The protein below binds the small molecule below.
Small molecule (SMILES): CC(=O)N[C@H]1[C@H](O[C@H]2[C@H](O)[C@@H](NC(C)=O)CO[C@@H]2CO)O[C@H](CO)[C@@H](O[C@@H]2O[C@H](CO[C@H]3O[C@H](CO)[C@@H](O)[C@H](O)[C@@H]3O)[C@@H](O)[C@H](O)[C@@H]2O)[C@@H]1O

Binding-site contacts:
Ligand atom C1 contacts residue ASN193 of chain 1.F at 3.4 Å.
Ligand atom C7 contacts residue VAL200 of chain 1.F at 4.3 Å (hydrophobic).
Ligand atom C2 contacts residue ASN190 of chain 1.F at 2.4 Å.
Ligand atom O7 contacts residue VAL200 of chain 1.F at 3.3 Å (h-bond).
Ligand atom C5 contacts residue ASN190 of chain 1.F at 3.6 Å.
Ligand atom C8 contacts residue ALA199 of chain 1.F at 4.0 Å (hydrophobic).
Ligand atom C6 contacts residue GLN205 of chain 1.F at 4.3 Å.
Ligand atom C2 contacts residue GLN202 of chain 1.F at 4.1 Å.
Ligand atom C1 contacts residue ASN190 of chain 1.F at 1.4 Å.
Ligand atom C7 contacts residue ALA199 of chain 1.F at 4.3 Å (hydrophobic).
Ligand atom N2 contacts residue ASN190 of chain 1.F at 2.9 Å (h-bond).
Ligand atom N2 contacts residue SER192 of chain 1.F at 4.3 Å.
Ligand atom C7 contacts residue ASN190 of chain 1.F at 3.4 Å.
Ligand atom O7 contacts residue GLN202 of chain 1.F at 3.0 Å (h-bond).
Ligand atom C2 contacts residue GLN205 of chain 1.F at 4.4 Å.
Ligand atom C8 contacts residue ASN190 of chain 1.F at 4.3 Å.
Ligand atom O7 contacts residue ASN190 of chain 1.F at 3.5 Å (h-bond).
Ligand atom C3 contacts residue GLN202 of chain 1.F at 4.1 Å.
Ligand atom C3 contacts residue ASN190 of chain 1.F at 3.8 Å.
Ligand atom C1 contacts residue SER192 of chain 1.F at 4.3 Å.
Ligand atom C6 contacts residue ASN193 of chain 1.F at 3.6 Å.
Ligand atom O5 contacts residue ASN193 of chain 1.F at 3.0 Å (h-bond).
Ligand atom O5 contacts residue ASN190 of chain 1.F at 2.3 Å (h-bond).
Ligand atom C5 contacts residue ASN193 of chain 1.F at 3.4 Å.
Ligand atom O6 contacts residue LEU197 of chain 1.F at 4.0 Å.
Ligand atom C8 contacts residue VAL200 of chain 1.F at 4.5 Å (hydrophobic).
Ligand atom C4 contacts residue ASN190 of chain 1.F at 4.2 Å.
Ligand atom O6 contacts residue GLN205 of chain 1.F at 3.0 Å (h-bond).
Ligand atom N2 contacts residue GLN202 of chain 1.F at 3.7 Å.
Ligand atom O3 contacts residue GLN205 of chain 1.F at 4.5 Å.
Ligand atom O5 contacts residue LEU197 of chain 1.F at 4.3 Å.
Ligand atom O6 contacts residue ASN193 of chain 1.F at 4.4 Å.
Ligand atom C7 contacts residue GLN202 of chain 1.F at 3.2 Å.
Ligand atom O3 contacts residue GLN202 of chain 1.F at 3.0 Å (h-bond).
Ligand atom O7 contacts residue ALA199 of chain 1.F at 3.7 Å.
Ligand atom C8 contacts residue GLN202 of chain 1.F at 3.7 Å.

Sequence of chain 1.F:
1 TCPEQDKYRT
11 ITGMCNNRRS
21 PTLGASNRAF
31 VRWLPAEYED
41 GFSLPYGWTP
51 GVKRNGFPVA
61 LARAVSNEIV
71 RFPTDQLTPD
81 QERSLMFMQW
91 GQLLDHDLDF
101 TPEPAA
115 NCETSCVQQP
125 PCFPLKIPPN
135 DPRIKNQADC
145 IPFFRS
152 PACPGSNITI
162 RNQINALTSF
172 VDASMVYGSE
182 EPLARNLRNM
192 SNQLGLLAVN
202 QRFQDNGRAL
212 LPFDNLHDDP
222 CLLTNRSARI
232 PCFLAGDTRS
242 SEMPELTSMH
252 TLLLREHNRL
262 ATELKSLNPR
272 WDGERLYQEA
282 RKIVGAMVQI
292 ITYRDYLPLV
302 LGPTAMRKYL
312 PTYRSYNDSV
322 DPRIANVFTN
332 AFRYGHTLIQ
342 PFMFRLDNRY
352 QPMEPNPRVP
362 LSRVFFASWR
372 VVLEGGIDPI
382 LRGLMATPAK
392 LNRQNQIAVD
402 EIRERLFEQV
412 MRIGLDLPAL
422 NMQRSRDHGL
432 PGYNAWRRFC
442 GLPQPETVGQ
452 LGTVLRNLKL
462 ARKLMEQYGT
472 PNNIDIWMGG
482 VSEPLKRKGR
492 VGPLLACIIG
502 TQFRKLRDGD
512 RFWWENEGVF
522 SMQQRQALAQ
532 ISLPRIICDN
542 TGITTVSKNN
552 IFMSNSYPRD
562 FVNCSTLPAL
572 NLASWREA